Sequence of chain 2.A:
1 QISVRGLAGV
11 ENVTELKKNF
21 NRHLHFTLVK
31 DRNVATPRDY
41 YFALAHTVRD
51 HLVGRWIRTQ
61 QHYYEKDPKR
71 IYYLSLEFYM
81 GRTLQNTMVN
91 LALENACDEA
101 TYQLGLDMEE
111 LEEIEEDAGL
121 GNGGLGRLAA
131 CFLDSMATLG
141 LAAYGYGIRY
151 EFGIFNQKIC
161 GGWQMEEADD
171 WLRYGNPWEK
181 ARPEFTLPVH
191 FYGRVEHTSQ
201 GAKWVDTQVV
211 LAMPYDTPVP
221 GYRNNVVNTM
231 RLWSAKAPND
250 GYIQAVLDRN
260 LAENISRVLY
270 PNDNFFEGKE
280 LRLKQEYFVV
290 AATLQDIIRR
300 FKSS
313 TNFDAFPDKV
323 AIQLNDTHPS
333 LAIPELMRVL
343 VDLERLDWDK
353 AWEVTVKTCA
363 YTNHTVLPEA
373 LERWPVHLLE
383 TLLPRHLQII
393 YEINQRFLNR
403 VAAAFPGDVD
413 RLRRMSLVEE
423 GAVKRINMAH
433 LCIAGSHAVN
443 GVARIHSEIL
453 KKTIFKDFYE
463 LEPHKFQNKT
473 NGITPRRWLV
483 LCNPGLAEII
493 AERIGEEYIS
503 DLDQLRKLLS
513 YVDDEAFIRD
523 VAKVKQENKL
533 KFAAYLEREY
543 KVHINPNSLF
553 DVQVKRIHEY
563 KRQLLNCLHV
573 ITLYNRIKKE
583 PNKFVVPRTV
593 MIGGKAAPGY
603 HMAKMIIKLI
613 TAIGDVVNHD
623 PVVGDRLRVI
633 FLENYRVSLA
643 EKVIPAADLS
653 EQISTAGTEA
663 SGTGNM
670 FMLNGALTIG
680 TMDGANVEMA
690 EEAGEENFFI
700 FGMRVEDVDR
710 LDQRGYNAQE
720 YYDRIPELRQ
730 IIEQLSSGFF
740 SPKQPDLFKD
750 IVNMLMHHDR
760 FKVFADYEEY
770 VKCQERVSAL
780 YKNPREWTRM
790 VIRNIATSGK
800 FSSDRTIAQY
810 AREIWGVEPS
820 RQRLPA

Binding-site contacts:
Ligand atom C14 contacts residue ARG281 of chain 2.A at 3.7 Å.
Ligand atom C12 contacts residue ARG281 of chain 2.A at 3.8 Å.
Ligand atom C17 contacts residue ASN271 of chain 2.A at 3.4 Å.
Ligand atom O2' contacts residue GLU661 of chain 2.A at 3.1 Å (salt-bridge).
Ligand atom O5' contacts residue LEU125 of chain 2.A at 3.5 Å (h-bond).
Ligand atom C13 contacts residue ARG281 of chain 2.A at 3.7 Å.
Ligand atom O4' contacts residue SER663 of chain 2.A at 3.6 Å.
Ligand atom C6' contacts residue GLY124 of chain 2.A at 3.6 Å.
Ligand atom C10 contacts residue GLU77 of chain 2.A at 3.3 Å.
Ligand atom O3' contacts residue GLY664 of chain 2.A at 3.3 Å (h-bond).
Ligand atom C2 contacts residue LEU125 of chain 2.A at 3.5 Å (hydrophobic).
Ligand atom C5' contacts residue LEU125 of chain 2.A at 3.7 Å (hydrophobic).
Ligand atom O3' contacts residue GLU661 of chain 2.A at 2.8 Å (salt-bridge).
Ligand atom C14 contacts residue PHE275 of chain 2.A at 3.8 Å (hydrophobic).
Ligand atom C2' contacts residue GLU661 of chain 2.A at 3.8 Å.
Ligand atom C11 contacts residue GLU77 of chain 2.A at 3.1 Å.
Ligand atom C7 contacts residue ASP272 of chain 2.A at 3.6 Å.
Ligand atom C14 contacts residue GLU374 of chain 2.A at 3.7 Å.
Ligand atom O3 contacts residue GLY124 of chain 2.A at 3.5 Å (h-bond).
Ligand atom O2' contacts residue TYR562 of chain 2.A at 3.1 Å (h-bond).
Ligand atom C5' contacts residue GLY124 of chain 2.A at 3.6 Å.
Ligand atom C6' contacts residue HIS366 of chain 2.A at 3.5 Å.
Ligand atom C6' contacts residue ASN473 of chain 2.A at 3.3 Å.
Ligand atom O6' contacts residue ASN473 of chain 2.A at 2.9 Å (h-bond).
Ligand atom O3' contacts residue SER663 of chain 2.A at 3.1 Å (h-bond).
Ligand atom C13 contacts residue HIS330 of chain 2.A at 3.6 Å.
Ligand atom C2' contacts residue HIS366 of chain 2.A at 3.8 Å.
Ligand atom C4' contacts residue GLY664 of chain 2.A at 3.8 Å.
Ligand atom O3' contacts residue ALA662 of chain 2.A at 3.2 Å (h-bond).
Ligand atom C16 contacts residue ARG281 of chain 2.A at 3.6 Å.
Ligand atom O6' contacts residue HIS366 of chain 2.A at 2.6 Å (h-bond).
Ligand atom C11 contacts residue ASN122 of chain 2.A at 3.8 Å.
Ligand atom O4' contacts residue GLY664 of chain 2.A at 2.8 Å (h-bond).
Ligand atom C3' contacts residue GLU661 of chain 2.A at 3.4 Å.
Ligand atom O4' contacts residue ASN473 of chain 2.A at 3.5 Å (h-bond).
Ligand atom C9 contacts residue HIS330 of chain 2.A at 3.8 Å.
Ligand atom O5' contacts residue HIS366 of chain 2.A at 3.6 Å (h-bond).
Ligand atom O3 contacts residue LEU125 of chain 2.A at 3.0 Å (h-bond).
Ligand atom C15 contacts residue ARG281 of chain 2.A at 3.5 Å.
Ligand atom C6 contacts residue ASP272 of chain 2.A at 3.7 Å.

This small molecule binds to this protein.
Small molecule (SMILES): O=C(COc1ccc(-c2ccccc2)cc1)N[C@@H]1O[C@H](CO)[C@@H](O)[C@H](O)[C@H]1O